Sequence of chain 1.C:
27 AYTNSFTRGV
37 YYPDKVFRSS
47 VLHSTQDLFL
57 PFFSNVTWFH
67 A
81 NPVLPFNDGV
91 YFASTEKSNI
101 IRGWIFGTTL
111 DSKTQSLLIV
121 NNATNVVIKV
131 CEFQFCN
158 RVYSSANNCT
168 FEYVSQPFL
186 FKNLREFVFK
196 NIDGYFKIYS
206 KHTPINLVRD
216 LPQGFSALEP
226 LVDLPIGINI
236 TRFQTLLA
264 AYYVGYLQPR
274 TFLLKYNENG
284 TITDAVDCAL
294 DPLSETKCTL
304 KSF

Binding-site contacts:
Ligand atom C7 contacts residue ASN122 of chain 1.C at 3.6 Å.
Ligand atom C1 contacts residue ASN125 of chain 1.C at 4.5 Å.
Ligand atom O5 contacts residue VAL127 of chain 1.C at 4.0 Å.
Ligand atom C1 contacts residue THR124 of chain 1.C at 3.9 Å.
Ligand atom C2 contacts residue ASN122 of chain 1.C at 2.5 Å.
Ligand atom N2 contacts residue ASN122 of chain 1.C at 2.9 Å (h-bond).
Ligand atom C8 contacts residue THR124 of chain 1.C at 4.2 Å.
Ligand atom C6 contacts residue VAL127 of chain 1.C at 3.7 Å (hydrophobic).
Ligand atom C7 contacts residue THR124 of chain 1.C at 4.2 Å.
Ligand atom C5 contacts residue ASN122 of chain 1.C at 3.8 Å.
Ligand atom O5 contacts residue ASN122 of chain 1.C at 2.4 Å (h-bond).
Ligand atom O7 contacts residue ASN122 of chain 1.C at 3.9 Å.
Ligand atom N2 contacts residue THR124 of chain 1.C at 3.2 Å (h-bond).
Ligand atom O6 contacts residue VAL127 of chain 1.C at 4.0 Å.
Ligand atom C1 contacts residue ASN122 of chain 1.C at 1.5 Å.
Ligand atom C5 contacts residue VAL127 of chain 1.C at 4.3 Å (hydrophobic).
Ligand atom C8 contacts residue ALA123 of chain 1.C at 3.8 Å (hydrophobic).
Ligand atom C8 contacts residue ASN122 of chain 1.C at 4.4 Å.
Ligand atom C4 contacts residue ASN122 of chain 1.C at 4.3 Å.
Ligand atom C3 contacts residue ASN122 of chain 1.C at 3.9 Å.
Ligand atom C2 contacts residue THR124 of chain 1.C at 3.8 Å.
Ligand atom C3 contacts residue THR124 of chain 1.C at 3.9 Å.

A small-molecule ligand and the protein it binds are described below.
Small molecule (SMILES): CC(=O)N[C@@H]1[C@@H](O)[C@H](O)[C@@H](CO)O[C@H]1O